Sequence of chain 1.A:
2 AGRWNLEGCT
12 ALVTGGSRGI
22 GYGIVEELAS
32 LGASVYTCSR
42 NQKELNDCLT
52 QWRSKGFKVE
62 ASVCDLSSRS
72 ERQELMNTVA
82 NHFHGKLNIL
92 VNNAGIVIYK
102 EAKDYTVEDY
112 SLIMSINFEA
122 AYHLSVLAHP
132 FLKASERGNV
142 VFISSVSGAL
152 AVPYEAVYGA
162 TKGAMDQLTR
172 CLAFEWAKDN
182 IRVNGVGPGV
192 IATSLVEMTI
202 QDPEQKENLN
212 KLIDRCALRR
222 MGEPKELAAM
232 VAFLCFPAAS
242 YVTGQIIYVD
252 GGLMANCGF

This protein binds this small molecule.
Small molecule (SMILES): CN1[C@@H]2CC[C@H]1CC(O)C2

Binding-site contacts:
Ligand atom C4 contacts residue TYR159 of chain 1.A at 3.8 Å (hydrophobic).
Ligand atom C9 contacts residue LEU213 of chain 1.A at 4.5 Å (hydrophobic).
Ligand atom C3 contacts residue SER146 of chain 1.A at 3.9 Å.
Ligand atom C2 contacts residue GLY190 of chain 1.A at 4.3 Å.
Ligand atom C7 contacts residue GLY190 of chain 1.A at 4.2 Å.
Ligand atom C4 contacts residue NAP1 of chain 1.C at 4.4 Å.
Ligand atom C9 contacts residue LEU210 of chain 1.A at 3.7 Å (hydrophobic).
Ligand atom C4 contacts residue LEU196 of chain 1.A at 4.2 Å (hydrophobic).
Ligand atom C9 contacts residue GLU156 of chain 1.A at 3.1 Å.
Ligand atom C5 contacts residue LEU196 of chain 1.A at 3.8 Å (hydrophobic).
Ligand atom C3 contacts residue GLU156 of chain 1.A at 3.9 Å.
Ligand atom C4 contacts residue GLU156 of chain 1.A at 3.5 Å.
Ligand atom C6 contacts residue VAL197 of chain 1.A at 4.0 Å (hydrophobic).
Ligand atom C5 contacts residue TYR100 of chain 1.A at 3.4 Å (hydrophobic).
Ligand atom C1 contacts residue GLU156 of chain 1.A at 3.7 Å.
Ligand atom C7 contacts residue NAP1 of chain 1.C at 3.4 Å.
Ligand atom C9 contacts residue TYR100 of chain 1.A at 4.0 Å (hydrophobic).
Ligand atom C4 contacts residue TYR100 of chain 1.A at 4.3 Å (hydrophobic).
Ligand atom O3 contacts residue NAP1 of chain 1.C at 3.1 Å.
Ligand atom O3 contacts residue SER146 of chain 1.A at 2.7 Å (h-bond).
Ligand atom C2 contacts residue SER148 of chain 1.A at 4.0 Å.
Ligand atom C6 contacts residue LEU196 of chain 1.A at 3.6 Å (hydrophobic).
Ligand atom N8 contacts residue TYR100 of chain 1.A at 4.1 Å.
Ligand atom C3 contacts residue TYR159 of chain 1.A at 3.6 Å (hydrophobic).
Ligand atom C5 contacts residue GLU156 of chain 1.A at 3.3 Å.
Ligand atom C6 contacts residue NAP1 of chain 1.C at 3.6 Å.
Ligand atom C7 contacts residue LEU210 of chain 1.A at 4.1 Å (hydrophobic).
Ligand atom O3 contacts residue SER148 of chain 1.A at 4.0 Å.
Ligand atom C1 contacts residue LEU213 of chain 1.A at 3.9 Å (hydrophobic).
Ligand atom C6 contacts residue TYR100 of chain 1.A at 4.3 Å (hydrophobic).
Ligand atom C2 contacts residue SER146 of chain 1.A at 4.1 Å.
Ligand atom C7 contacts residue VAL197 of chain 1.A at 4.5 Å (hydrophobic).
Ligand atom O3 contacts residue GLU156 of chain 1.A at 3.8 Å.
Ligand atom C3 contacts residue NAP1 of chain 1.C at 3.4 Å.
Ligand atom C2 contacts residue GLU156 of chain 1.A at 3.7 Å.
Ligand atom C2 contacts residue NAP1 of chain 1.C at 4.0 Å.
Ligand atom O3 contacts residue TYR159 of chain 1.A at 2.7 Å (h-bond).
Ligand atom N8 contacts residue GLU156 of chain 1.A at 2.6 Å (salt-bridge).
Ligand atom C7 contacts residue VAL191 of chain 1.A at 4.5 Å (hydrophobic).